This protein binds this small molecule.
Small molecule (SMILES): O=c1cc[nH]c(=O)[nH]1

Binding-site contacts:
Ligand atom C4 contacts residue GLN201 of chain 1.D at 3.7 Å.
Ligand atom C2 contacts residue GLN201 of chain 1.D at 3.4 Å.
Ligand atom N1 contacts residue SER125 of chain 1.D at 4.0 Å.
Ligand atom N3 contacts residue ARG203 of chain 1.D at 3.9 Å.
Ligand atom N3 contacts residue MET231 of chain 1.D at 3.5 Å (h-bond).
Ligand atom C5 contacts residue SER125 of chain 1.D at 3.3 Å.
Ligand atom C6 contacts residue PHE197 of chain 1.D at 3.7 Å (hydrophobic).
Ligand atom O4 contacts residue VAL257 of chain 1.D at 3.8 Å.
Ligand atom O2 contacts residue MET231 of chain 1.D at 3.9 Å.
Ligand atom O2 contacts residue PHE197 of chain 1.D at 3.9 Å.
Ligand atom O4 contacts residue ARG203 of chain 1.D at 2.9 Å (salt-bridge).
Ligand atom C2 contacts residue MET231 of chain 1.D at 3.7 Å (hydrophobic).
Ligand atom N1 contacts residue PHE197 of chain 1.D at 3.7 Å.
Ligand atom C6 contacts residue SER125 of chain 1.D at 3.5 Å.
Ligand atom O4 contacts residue PHE197 of chain 1.D at 4.3 Å.
Ligand atom O4 contacts residue GLY126 of chain 1.D at 3.1 Å.
Ligand atom O2 contacts residue GLU232 of chain 1.D at 3.5 Å.
Ligand atom N3 contacts residue GLY126 of chain 1.D at 3.8 Å.
Ligand atom C2 contacts residue SER125 of chain 1.D at 4.4 Å.
Ligand atom N1 contacts residue THR124 of chain 1.D at 3.8 Å.
Ligand atom C4 contacts residue PHE197 of chain 1.D at 3.6 Å (hydrophobic).
Ligand atom N3 contacts residue SER125 of chain 1.D at 4.2 Å.
Ligand atom O2 contacts residue GLN201 of chain 1.D at 3.0 Å (h-bond).
Ligand atom C4 contacts residue GLY126 of chain 1.D at 3.3 Å.
Ligand atom C5 contacts residue GLY126 of chain 1.D at 3.6 Å.
Ligand atom C2 contacts residue PHE197 of chain 1.D at 3.6 Å (hydrophobic).
Ligand atom C4 contacts residue MET231 of chain 1.D at 4.0 Å (hydrophobic).
Ligand atom C2 contacts residue GLU232 of chain 1.D at 4.0 Å.
Ligand atom N3 contacts residue PHE197 of chain 1.D at 3.5 Å.
Ligand atom O4 contacts residue GLN201 of chain 1.D at 3.3 Å (h-bond).
Ligand atom N1 contacts residue MET233 of chain 1.D at 4.2 Å.
Ligand atom C4 contacts residue ARG203 of chain 1.D at 3.8 Å.
Ligand atom O2 contacts residue MET233 of chain 1.D at 3.2 Å.
Ligand atom C4 contacts residue SER125 of chain 1.D at 3.5 Å.
Ligand atom C6 contacts residue THR124 of chain 1.D at 3.6 Å.
Ligand atom C6 contacts residue GLY126 of chain 1.D at 4.3 Å.
Ligand atom O4 contacts residue SER125 of chain 1.D at 3.8 Å.
Ligand atom C5 contacts residue PHE197 of chain 1.D at 3.7 Å (hydrophobic).
Ligand atom N3 contacts residue GLN201 of chain 1.D at 2.9 Å (h-bond).
Ligand atom O4 contacts residue ILE265 of chain 1.D at 4.2 Å.

Sequence of chain 1.D:
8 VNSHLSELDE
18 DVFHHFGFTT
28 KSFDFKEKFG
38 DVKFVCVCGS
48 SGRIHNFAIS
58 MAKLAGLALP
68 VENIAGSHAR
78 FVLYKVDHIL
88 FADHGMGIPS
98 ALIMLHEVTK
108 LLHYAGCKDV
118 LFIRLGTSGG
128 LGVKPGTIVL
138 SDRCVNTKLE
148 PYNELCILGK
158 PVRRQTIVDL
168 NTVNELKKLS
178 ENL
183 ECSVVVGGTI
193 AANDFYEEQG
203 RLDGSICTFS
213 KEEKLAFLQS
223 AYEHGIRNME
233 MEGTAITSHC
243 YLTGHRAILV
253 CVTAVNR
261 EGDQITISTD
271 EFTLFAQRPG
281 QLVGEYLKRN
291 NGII